Sequence of chain 1.B:
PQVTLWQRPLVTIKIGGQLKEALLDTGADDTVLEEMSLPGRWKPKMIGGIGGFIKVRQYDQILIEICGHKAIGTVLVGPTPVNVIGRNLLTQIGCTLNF

This small molecule binds to this protein.
Small molecule (SMILES): Nc1cccc(CN2C(=O)N(Cc3cccc(N)c3)[C@H](Cc3ccccc3)[C@H](O)[C@@H](O)[C@H]2Cc2ccccc2)c1

Binding-site contacts:
Ligand atom C78 contacts residue VAL32 of chain 1.A at 3.6 Å (hydrophobic).
Ligand atom C7 contacts residue GLY49 of chain 1.A at 3.5 Å.
Ligand atom C35 contacts residue VAL82 of chain 1.A at 3.4 Å (hydrophobic).
Ligand atom C22 contacts residue ALA28 of chain 1.B at 3.5 Å (hydrophobic).
Ligand atom C31 contacts residue ASP25 of chain 1.A at 3.6 Å.
Ligand atom N79 contacts residue ASP30 of chain 1.A at 2.9 Å (salt-bridge).
Ligand atom C79 contacts residue ILE50 of chain 1.B at 3.7 Å (hydrophobic).
Ligand atom O1 contacts residue ILE50 of chain 1.A at 3.3 Å (h-bond).
Ligand atom C29 contacts residue GLY48 of chain 1.B at 3.4 Å.
Ligand atom C78 contacts residue ALA28 of chain 1.A at 3.6 Å (hydrophobic).
Ligand atom O5 contacts residue ASP25 of chain 1.B at 3.1 Å (salt-bridge).
Ligand atom O5 contacts residue ASP25 of chain 1.A at 2.9 Å (salt-bridge).
Ligand atom C65 contacts residue VAL82 of chain 1.B at 3.8 Å (hydrophobic).
Ligand atom C5 contacts residue ASP25 of chain 1.A at 3.3 Å.
Ligand atom O5 contacts residue GLY27 of chain 1.A at 3.2 Å.
Ligand atom C67 contacts residue ILE50 of chain 1.A at 3.6 Å (hydrophobic).
Ligand atom O4 contacts residue GLY27 of chain 1.B at 3.2 Å.
Ligand atom C4 contacts residue ASP25 of chain 1.A at 3.6 Å.
Ligand atom O4 contacts residue ALA28 of chain 1.B at 3.4 Å (h-bond).
Ligand atom C34 contacts residue VAL82 of chain 1.A at 3.6 Å (hydrophobic).
Ligand atom C77 contacts residue ASP30 of chain 1.A at 3.6 Å.
Ligand atom C22 contacts residue VAL84 of chain 1.B at 3.8 Å (hydrophobic).
Ligand atom O4 contacts residue ASP25 of chain 1.B at 3.0 Å (salt-bridge).
Ligand atom C23 contacts residue ASP30 of chain 1.B at 3.8 Å.
Ligand atom N29 contacts residue ASP30 of chain 1.B at 3.5 Å (salt-bridge).
Ligand atom C63 contacts residue GLY27 of chain 1.A at 3.6 Å.
Ligand atom C4 contacts residue ASP25 of chain 1.B at 3.4 Å.
Ligand atom C71 contacts residue GLY48 of chain 1.A at 3.4 Å.
Ligand atom C2 contacts residue GLY49 of chain 1.B at 3.6 Å.
Ligand atom O1 contacts residue ILE50 of chain 1.B at 3.3 Å (h-bond).
Ligand atom O4 contacts residue ASP25 of chain 1.A at 3.0 Å (salt-bridge).
Ligand atom C66 contacts residue GLY49 of chain 1.A at 3.7 Å.
Ligand atom O5 contacts residue ALA28 of chain 1.A at 3.4 Å (h-bond).
Ligand atom C22 contacts residue ILE50 of chain 1.A at 3.7 Å (hydrophobic).
Ligand atom C66 contacts residue ILE50 of chain 1.A at 3.8 Å (hydrophobic).
Ligand atom C23 contacts residue ALA28 of chain 1.B at 3.6 Å (hydrophobic).
Ligand atom C36 contacts residue VAL82 of chain 1.A at 3.6 Å (hydrophobic).
Ligand atom C21 contacts residue ILE50 of chain 1.A at 3.4 Å (hydrophobic).
Ligand atom C36 contacts residue ARG8 of chain 1.A at 3.8 Å.
Ligand atom C77 contacts residue ALA28 of chain 1.A at 3.6 Å (hydrophobic).

Sequence of chain 1.A:
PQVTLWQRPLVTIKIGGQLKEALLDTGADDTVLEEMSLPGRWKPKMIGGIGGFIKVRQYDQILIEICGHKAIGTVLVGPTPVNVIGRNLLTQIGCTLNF